The protein below binds the small molecule below.
Small molecule (SMILES): NS(=O)(=O)c1cc2c(cc1Cl)N[C@H]([C@H]1C[C@H]3C=C[C@@H]1C3)NS2(=O)=O

Sequence of chain 1.B:
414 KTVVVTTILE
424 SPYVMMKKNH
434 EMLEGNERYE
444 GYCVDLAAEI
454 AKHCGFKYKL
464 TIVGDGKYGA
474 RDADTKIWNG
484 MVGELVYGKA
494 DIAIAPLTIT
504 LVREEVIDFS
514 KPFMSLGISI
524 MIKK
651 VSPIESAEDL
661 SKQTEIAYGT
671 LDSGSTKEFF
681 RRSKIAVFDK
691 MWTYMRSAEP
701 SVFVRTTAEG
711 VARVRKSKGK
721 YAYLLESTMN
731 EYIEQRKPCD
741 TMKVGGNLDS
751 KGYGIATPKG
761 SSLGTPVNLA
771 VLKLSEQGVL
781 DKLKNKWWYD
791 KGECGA

Sequence of chain 1.A:
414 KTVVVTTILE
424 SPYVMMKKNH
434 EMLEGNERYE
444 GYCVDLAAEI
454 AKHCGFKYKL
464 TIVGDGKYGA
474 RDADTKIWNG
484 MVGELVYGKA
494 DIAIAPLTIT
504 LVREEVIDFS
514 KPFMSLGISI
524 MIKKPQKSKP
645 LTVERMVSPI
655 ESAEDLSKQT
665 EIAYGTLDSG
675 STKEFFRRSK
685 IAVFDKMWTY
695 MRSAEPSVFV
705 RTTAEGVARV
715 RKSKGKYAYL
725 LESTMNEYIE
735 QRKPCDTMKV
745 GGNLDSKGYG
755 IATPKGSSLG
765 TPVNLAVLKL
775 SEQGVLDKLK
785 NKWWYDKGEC

Binding-site contacts:
Ligand atom C5 contacts residue LEU772 of chain 1.A at 3.7 Å (hydrophobic).
Ligand atom C11 contacts residue SER750 of chain 1.B at 3.2 Å.
Ligand atom O2 contacts residue PRO515 of chain 1.A at 3.4 Å.
Ligand atom CL contacts residue ASP781 of chain 1.A at 3.4 Å.
Ligand atom O3 contacts residue MET517 of chain 1.A at 3.3 Å.
Ligand atom C14 contacts residue LEU780 of chain 1.A at 3.9 Å (hydrophobic).
Ligand atom C4 contacts residue ILE502 of chain 1.B at 3.7 Å (hydrophobic).
Ligand atom C12 contacts residue PHE516 of chain 1.A at 3.8 Å (hydrophobic).
Ligand atom C7 contacts residue LYS514 of chain 1.A at 3.6 Å.
Ligand atom O3 contacts residue SER518 of chain 1.A at 3.2 Å (h-bond).
Ligand atom C4 contacts residue GLY752 of chain 1.B at 3.3 Å.
Ligand atom C4 contacts residue LYS751 of chain 1.B at 3.9 Å.
Ligand atom C11 contacts residue SER518 of chain 1.A at 3.7 Å.
Ligand atom N3 contacts residue SER750 of chain 1.B at 3.9 Å.
Ligand atom C13 contacts residue PHE516 of chain 1.A at 3.9 Å (hydrophobic).
Ligand atom C14 contacts residue SER750 of chain 1.B at 3.1 Å.
Ligand atom C7 contacts residue ILE502 of chain 1.B at 3.6 Å (hydrophobic).
Ligand atom C8 contacts residue PRO515 of chain 1.A at 3.3 Å (hydrophobic).
Ligand atom C12 contacts residue SER750 of chain 1.B at 3.1 Å.
Ligand atom C6 contacts residue SER775 of chain 1.A at 3.8 Å.
Ligand atom C7 contacts residue LEU772 of chain 1.A at 3.6 Å (hydrophobic).
Ligand atom O4 contacts residue LYS784 of chain 1.A at 3.8 Å.
Ligand atom C10 contacts residue SER750 of chain 1.B at 3.2 Å.
Ligand atom N2 contacts residue SER750 of chain 1.B at 3.8 Å.
Ligand atom N2 contacts residue PRO515 of chain 1.A at 3.6 Å.
Ligand atom N2 contacts residue SER775 of chain 1.A at 3.3 Å (h-bond).
Ligand atom S1 contacts residue PRO515 of chain 1.A at 3.5 Å (h-bond).
Ligand atom CL contacts residue LEU780 of chain 1.A at 3.5 Å.
Ligand atom C13 contacts residue SER750 of chain 1.B at 3.0 Å.
Ligand atom C9 contacts residue SER750 of chain 1.B at 3.3 Å.
Ligand atom O2 contacts residue MET517 of chain 1.A at 3.2 Å.
Ligand atom C3 contacts residue GLY752 of chain 1.B at 3.9 Å.
Ligand atom C1 contacts residue PRO515 of chain 1.A at 3.4 Å (hydrophobic).
Ligand atom N1 contacts residue PRO515 of chain 1.A at 2.6 Å (h-bond).
Ligand atom C3 contacts residue PRO515 of chain 1.B at 3.5 Å (hydrophobic).
Ligand atom C2 contacts residue PRO515 of chain 1.A at 3.6 Å (hydrophobic).
Ligand atom O2 contacts residue SER518 of chain 1.A at 3.3 Å (h-bond).
Ligand atom C5 contacts residue ILE502 of chain 1.B at 3.7 Å (hydrophobic).
Ligand atom C11 contacts residue PHE516 of chain 1.A at 3.9 Å (hydrophobic).
Ligand atom C11 contacts residue MET517 of chain 1.A at 3.7 Å (hydrophobic).